Sequence of chain 1.D:
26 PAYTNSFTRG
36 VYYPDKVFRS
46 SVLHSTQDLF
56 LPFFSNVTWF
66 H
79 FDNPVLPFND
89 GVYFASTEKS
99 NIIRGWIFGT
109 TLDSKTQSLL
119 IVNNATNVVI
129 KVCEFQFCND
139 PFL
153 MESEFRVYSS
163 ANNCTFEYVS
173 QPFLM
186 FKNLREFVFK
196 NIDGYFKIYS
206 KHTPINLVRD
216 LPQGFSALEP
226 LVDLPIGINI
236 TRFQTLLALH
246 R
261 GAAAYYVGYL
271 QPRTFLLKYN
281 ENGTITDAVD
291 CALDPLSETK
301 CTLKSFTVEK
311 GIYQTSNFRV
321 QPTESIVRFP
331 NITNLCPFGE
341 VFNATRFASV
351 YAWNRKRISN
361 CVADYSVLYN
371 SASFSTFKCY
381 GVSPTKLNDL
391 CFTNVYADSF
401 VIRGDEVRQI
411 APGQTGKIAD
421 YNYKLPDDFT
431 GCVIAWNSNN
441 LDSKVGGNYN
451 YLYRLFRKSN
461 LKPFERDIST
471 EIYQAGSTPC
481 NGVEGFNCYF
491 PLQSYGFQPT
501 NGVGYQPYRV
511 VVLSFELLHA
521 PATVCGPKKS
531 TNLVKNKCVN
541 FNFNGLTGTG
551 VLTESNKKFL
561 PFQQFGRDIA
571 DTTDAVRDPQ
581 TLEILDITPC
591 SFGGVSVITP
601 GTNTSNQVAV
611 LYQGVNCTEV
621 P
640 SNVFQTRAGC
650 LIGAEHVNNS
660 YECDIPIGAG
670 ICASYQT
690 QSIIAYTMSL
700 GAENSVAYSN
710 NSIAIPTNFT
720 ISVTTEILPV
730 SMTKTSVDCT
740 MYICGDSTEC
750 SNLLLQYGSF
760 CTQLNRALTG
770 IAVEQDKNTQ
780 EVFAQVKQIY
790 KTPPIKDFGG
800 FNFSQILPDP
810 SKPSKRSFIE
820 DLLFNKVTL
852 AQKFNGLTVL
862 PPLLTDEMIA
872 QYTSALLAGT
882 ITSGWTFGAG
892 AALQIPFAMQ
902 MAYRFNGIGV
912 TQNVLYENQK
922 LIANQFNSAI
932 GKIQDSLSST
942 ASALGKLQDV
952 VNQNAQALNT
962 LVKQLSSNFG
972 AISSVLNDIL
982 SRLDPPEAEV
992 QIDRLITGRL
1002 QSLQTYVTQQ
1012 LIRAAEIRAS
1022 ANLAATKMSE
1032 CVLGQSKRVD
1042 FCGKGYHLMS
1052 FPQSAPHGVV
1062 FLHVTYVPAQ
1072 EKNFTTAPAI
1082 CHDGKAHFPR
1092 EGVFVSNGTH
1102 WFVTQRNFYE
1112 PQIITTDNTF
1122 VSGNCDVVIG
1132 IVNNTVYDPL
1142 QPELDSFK

This small molecule binds to this protein.
Small molecule (SMILES): CC(=O)N[C@@H]1[C@@H](O)[C@H](O)[C@@H](CO)O[C@H]1O

Binding-site contacts:
Ligand atom N2 contacts residue GLU281 of chain 1.D at 3.3 Å.
Ligand atom O7 contacts residue ASN282 of chain 1.D at 3.1 Å (h-bond).
Ligand atom O5 contacts residue ASN282 of chain 1.D at 2.3 Å (h-bond).
Ligand atom C2 contacts residue ASN282 of chain 1.D at 2.5 Å.
Ligand atom C4 contacts residue ASN282 of chain 1.D at 4.2 Å.
Ligand atom C5 contacts residue ASN282 of chain 1.D at 3.7 Å.
Ligand atom C7 contacts residue ASN282 of chain 1.D at 3.1 Å.
Ligand atom N2 contacts residue ASN282 of chain 1.D at 3.0 Å (h-bond).
Ligand atom C3 contacts residue ASN282 of chain 1.D at 3.8 Å.
Ligand atom C7 contacts residue GLU281 of chain 1.D at 4.0 Å.
Ligand atom C8 contacts residue GLU281 of chain 1.D at 3.7 Å.
Ligand atom C8 contacts residue ASN282 of chain 1.D at 3.7 Å.
Ligand atom C2 contacts residue GLU281 of chain 1.D at 4.3 Å.
Ligand atom C1 contacts residue ASN282 of chain 1.D at 1.4 Å.